Sequence of chain 1.A:
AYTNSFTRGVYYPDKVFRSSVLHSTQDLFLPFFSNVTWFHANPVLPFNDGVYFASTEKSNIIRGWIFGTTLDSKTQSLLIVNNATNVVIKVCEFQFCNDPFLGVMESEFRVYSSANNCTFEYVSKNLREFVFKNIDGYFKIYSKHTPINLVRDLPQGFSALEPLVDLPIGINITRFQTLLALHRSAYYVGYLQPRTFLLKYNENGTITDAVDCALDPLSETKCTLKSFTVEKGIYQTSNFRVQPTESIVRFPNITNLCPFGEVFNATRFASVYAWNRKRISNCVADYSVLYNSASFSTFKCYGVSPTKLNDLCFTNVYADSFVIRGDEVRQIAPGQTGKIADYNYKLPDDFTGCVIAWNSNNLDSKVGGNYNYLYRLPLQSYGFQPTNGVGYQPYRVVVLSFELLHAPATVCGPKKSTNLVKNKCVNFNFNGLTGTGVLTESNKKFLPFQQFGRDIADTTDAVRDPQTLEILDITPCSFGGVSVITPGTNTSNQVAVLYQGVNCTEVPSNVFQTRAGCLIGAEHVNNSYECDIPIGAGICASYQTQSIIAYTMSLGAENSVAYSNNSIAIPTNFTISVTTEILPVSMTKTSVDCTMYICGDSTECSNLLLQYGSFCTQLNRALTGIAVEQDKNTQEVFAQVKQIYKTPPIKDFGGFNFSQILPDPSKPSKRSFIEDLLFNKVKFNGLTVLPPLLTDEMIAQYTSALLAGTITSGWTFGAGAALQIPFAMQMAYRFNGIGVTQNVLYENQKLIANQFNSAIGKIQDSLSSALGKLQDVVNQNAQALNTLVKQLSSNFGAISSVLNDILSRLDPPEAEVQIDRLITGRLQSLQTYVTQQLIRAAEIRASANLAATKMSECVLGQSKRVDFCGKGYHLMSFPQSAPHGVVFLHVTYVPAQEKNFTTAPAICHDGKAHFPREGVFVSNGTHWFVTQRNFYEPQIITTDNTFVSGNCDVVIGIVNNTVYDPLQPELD

Binding-site contacts:
Ligand atom C1 contacts residue GLN1071 of chain 1.A at 4.3 Å.
Ligand atom C6 contacts residue GLN926 of chain 1.A at 4.4 Å.
Ligand atom O7 contacts residue LEU922 of chain 1.A at 3.8 Å.
Ligand atom O6 contacts residue GLN926 of chain 1.A at 3.2 Å (h-bond).
Ligand atom C8 contacts residue LEU922 of chain 1.A at 3.7 Å (hydrophobic).
Ligand atom O7 contacts residue ASN717 of chain 1.A at 3.6 Å.
Ligand atom C7 contacts residue ASN717 of chain 1.A at 3.5 Å.
Ligand atom C5 contacts residue ASN717 of chain 1.A at 3.6 Å.
Ligand atom C1 contacts residue ASN717 of chain 1.A at 1.4 Å.
Ligand atom C8 contacts residue GLN926 of chain 1.A at 4.4 Å.
Ligand atom N2 contacts residue LEU922 of chain 1.A at 4.4 Å.
Ligand atom C4 contacts residue ASN717 of chain 1.A at 4.2 Å.
Ligand atom O5 contacts residue GLN1071 of chain 1.A at 4.1 Å.
Ligand atom N2 contacts residue ASN717 of chain 1.A at 3.0 Å (h-bond).
Ligand atom O6 contacts residue LEU922 of chain 1.A at 4.5 Å.
Ligand atom O5 contacts residue ASN717 of chain 1.A at 2.3 Å (h-bond).
Ligand atom C5 contacts residue LEU922 of chain 1.A at 4.0 Å (hydrophobic).
Ligand atom O7 contacts residue GLN1071 of chain 1.A at 3.6 Å (h-bond).
Ligand atom C2 contacts residue ASN717 of chain 1.A at 2.5 Å.
Ligand atom C7 contacts residue LEU922 of chain 1.A at 3.7 Å (hydrophobic).
Ligand atom C3 contacts residue ASN717 of chain 1.A at 3.8 Å.
Ligand atom O4 contacts residue LEU922 of chain 1.A at 4.1 Å.

A small-molecule ligand and the protein it binds are described below.
Small molecule (SMILES): CC(=O)N[C@H]1[C@H](O[C@H]2[C@H](O)[C@@H](NC(C)=O)CO[C@@H]2CO)O[C@H](CO)[C@@H](O)[C@@H]1O